Sequence of chain 1.C:
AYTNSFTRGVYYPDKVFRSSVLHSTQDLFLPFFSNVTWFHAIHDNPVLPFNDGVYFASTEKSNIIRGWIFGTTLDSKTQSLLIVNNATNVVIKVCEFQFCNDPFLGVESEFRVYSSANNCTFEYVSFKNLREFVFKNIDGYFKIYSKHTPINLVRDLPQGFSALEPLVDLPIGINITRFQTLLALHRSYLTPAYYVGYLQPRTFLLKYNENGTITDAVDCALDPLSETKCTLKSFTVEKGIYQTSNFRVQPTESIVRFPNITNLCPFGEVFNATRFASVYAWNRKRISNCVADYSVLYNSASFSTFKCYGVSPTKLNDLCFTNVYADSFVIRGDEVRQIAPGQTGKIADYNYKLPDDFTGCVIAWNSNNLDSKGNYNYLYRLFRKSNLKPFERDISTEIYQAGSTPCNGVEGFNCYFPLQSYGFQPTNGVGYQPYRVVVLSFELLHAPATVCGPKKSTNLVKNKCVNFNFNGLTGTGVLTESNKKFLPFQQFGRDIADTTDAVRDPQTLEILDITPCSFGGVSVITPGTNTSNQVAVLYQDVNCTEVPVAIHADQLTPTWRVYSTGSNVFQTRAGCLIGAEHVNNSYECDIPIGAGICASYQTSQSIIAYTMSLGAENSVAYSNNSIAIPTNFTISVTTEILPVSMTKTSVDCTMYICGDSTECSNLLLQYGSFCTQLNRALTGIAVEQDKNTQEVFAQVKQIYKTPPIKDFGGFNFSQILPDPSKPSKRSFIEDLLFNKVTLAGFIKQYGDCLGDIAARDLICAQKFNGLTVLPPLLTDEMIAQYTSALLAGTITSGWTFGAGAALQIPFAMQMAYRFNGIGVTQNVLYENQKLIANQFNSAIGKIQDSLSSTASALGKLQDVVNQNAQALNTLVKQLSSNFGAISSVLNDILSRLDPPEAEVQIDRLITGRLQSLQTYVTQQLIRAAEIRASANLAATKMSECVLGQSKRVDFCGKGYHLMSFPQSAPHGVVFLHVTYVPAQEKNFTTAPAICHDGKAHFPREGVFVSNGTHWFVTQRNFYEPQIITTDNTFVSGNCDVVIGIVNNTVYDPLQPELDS

A protein and the small-molecule ligand that binds it are described below.
Small molecule (SMILES): CC(=O)N[C@@H]1[C@@H](O)[C@H](O)[C@@H](CO)O[C@H]1O

Binding-site contacts:
Ligand atom C3 contacts residue ASN269 of chain 1.C at 3.8 Å.
Ligand atom C8 contacts residue ASN267 of chain 1.C at 3.9 Å.
Ligand atom C7 contacts residue ASN269 of chain 1.C at 3.8 Å.
Ligand atom C4 contacts residue ASN269 of chain 1.C at 4.2 Å.
Ligand atom O7 contacts residue ASN269 of chain 1.C at 4.2 Å.
Ligand atom C1 contacts residue ASN269 of chain 1.C at 1.4 Å.
Ligand atom N2 contacts residue ASN269 of chain 1.C at 2.9 Å (h-bond).
Ligand atom C5 contacts residue ASN269 of chain 1.C at 3.7 Å.
Ligand atom C2 contacts residue ASN269 of chain 1.C at 2.5 Å.
Ligand atom O5 contacts residue ASN269 of chain 1.C at 2.4 Å (h-bond).